The protein below binds the small molecule below.
Small molecule (SMILES): CC(=O)N[C@@H]1[C@@H](O)[C@H](O)[C@@H](CO)O[C@H]1O

Sequence of chain 1.Q:
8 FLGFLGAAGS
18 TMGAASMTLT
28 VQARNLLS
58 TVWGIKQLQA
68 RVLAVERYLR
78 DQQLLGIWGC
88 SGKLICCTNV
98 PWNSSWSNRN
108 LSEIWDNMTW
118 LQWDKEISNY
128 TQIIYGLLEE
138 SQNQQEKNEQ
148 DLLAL

Binding-site contacts:
Ligand atom C8 contacts residue ASN126 of chain 1.Q at 4.4 Å.
Ligand atom C5 contacts residue ASN126 of chain 1.Q at 3.7 Å.
Ligand atom C7 contacts residue ASN126 of chain 1.Q at 3.4 Å.
Ligand atom C1 contacts residue ASN126 of chain 1.Q at 1.4 Å.
Ligand atom C3 contacts residue ASN126 of chain 1.Q at 3.8 Å.
Ligand atom N2 contacts residue ASN126 of chain 1.Q at 2.8 Å (h-bond).
Ligand atom C2 contacts residue ASN126 of chain 1.Q at 2.4 Å.
Ligand atom O5 contacts residue ASN126 of chain 1.Q at 2.5 Å (h-bond).
Ligand atom C4 contacts residue ASN126 of chain 1.Q at 4.3 Å.
Ligand atom O7 contacts residue ASN126 of chain 1.Q at 3.6 Å.
Ligand atom C8 contacts residue LYS122 of chain 1.Q at 4.3 Å.